Sequence of chain 1.A:
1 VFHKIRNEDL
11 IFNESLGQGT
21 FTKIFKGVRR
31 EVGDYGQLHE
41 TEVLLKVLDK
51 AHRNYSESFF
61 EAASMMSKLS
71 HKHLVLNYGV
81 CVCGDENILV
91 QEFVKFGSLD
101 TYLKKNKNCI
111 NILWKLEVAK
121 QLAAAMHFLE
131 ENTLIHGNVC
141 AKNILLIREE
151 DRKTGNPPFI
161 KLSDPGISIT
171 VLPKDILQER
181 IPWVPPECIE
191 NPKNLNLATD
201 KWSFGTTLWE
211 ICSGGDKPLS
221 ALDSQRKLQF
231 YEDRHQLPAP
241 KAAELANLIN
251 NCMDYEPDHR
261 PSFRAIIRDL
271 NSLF

Binding-site contacts:
Ligand atom F1 contacts residue ILE24 of chain 1.A at 3.5 Å.
Ligand atom C1 contacts residue LEU44 of chain 1.A at 3.6 Å (hydrophobic).
Ligand atom C8 contacts residue LYS95 of chain 1.A at 3.4 Å.
Ligand atom N1 contacts residue GLU92 of chain 1.A at 3.0 Å (salt-bridge).
Ligand atom N3 contacts residue VAL94 of chain 1.A at 2.6 Å (h-bond).
Ligand atom C8 contacts residue VAL94 of chain 1.A at 3.1 Å (hydrophobic).
Ligand atom C5 contacts residue LEU16 of chain 1.A at 3.6 Å (hydrophobic).
Ligand atom C3 contacts residue VAL94 of chain 1.A at 3.4 Å (hydrophobic).
Ligand atom C14 contacts residue SER98 of chain 1.A at 3.6 Å.
Ligand atom C3 contacts residue PHE93 of chain 1.A at 3.8 Å (hydrophobic).
Ligand atom O3 contacts residue LEU44 of chain 1.A at 3.4 Å.
Ligand atom C2 contacts residue VAL94 of chain 1.A at 3.7 Å (hydrophobic).
Ligand atom N1 contacts residue LEU145 of chain 1.A at 3.4 Å.
Ligand atom O2 contacts residue LEU16 of chain 1.A at 3.7 Å.
Ligand atom N2 contacts residue VAL94 of chain 1.A at 3.1 Å (h-bond).
Ligand atom C1 contacts residue GLU92 of chain 1.A at 3.8 Å.
Ligand atom O3 contacts residue SER163 of chain 1.A at 3.3 Å (h-bond).
Ligand atom F2 contacts residue SER163 of chain 1.A at 3.6 Å.
Ligand atom C9 contacts residue LEU145 of chain 1.A at 3.7 Å (hydrophobic).
Ligand atom C13 contacts residue SER98 of chain 1.A at 3.8 Å.
Ligand atom F1 contacts residue LEU44 of chain 1.A at 3.2 Å.
Ligand atom C7 contacts residue LYS95 of chain 1.A at 3.7 Å.
Ligand atom C1 contacts residue LEU145 of chain 1.A at 3.4 Å (hydrophobic).
Ligand atom N3 contacts residue PHE93 of chain 1.A at 3.7 Å.
Ligand atom C7 contacts residue GLY97 of chain 1.A at 3.5 Å.
Ligand atom N6 contacts residue LEU145 of chain 1.A at 3.3 Å.
Ligand atom C3 contacts residue GLY97 of chain 1.A at 3.4 Å.
Ligand atom F2 contacts residue ASN143 of chain 1.A at 3.5 Å.
Ligand atom N5 contacts residue LEU44 of chain 1.A at 3.7 Å.
Ligand atom O3 contacts residue LEU145 of chain 1.A at 3.6 Å.
Ligand atom C8 contacts residue GLY97 of chain 1.A at 3.2 Å.
Ligand atom C9 contacts residue LEU44 of chain 1.A at 3.7 Å (hydrophobic).
Ligand atom C8 contacts residue PHE93 of chain 1.A at 3.8 Å (hydrophobic).
Ligand atom N6 contacts residue LEU44 of chain 1.A at 3.5 Å.
Ligand atom N1 contacts residue LEU44 of chain 1.A at 3.5 Å.
Ligand atom C4 contacts residue LEU16 of chain 1.A at 3.8 Å (hydrophobic).
Ligand atom C14 contacts residue LYS142 of chain 1.A at 3.5 Å.
Ligand atom C2 contacts residue LEU145 of chain 1.A at 3.6 Å (hydrophobic).
Ligand atom F2 contacts residue LYS142 of chain 1.A at 3.5 Å.
Ligand atom N5 contacts residue LEU145 of chain 1.A at 3.2 Å.

The protein below binds the small molecule below.
Small molecule (SMILES): Nc1nc(Nc2ccc(S(N)(=O)=O)cc2)nn1C(=O)c1c(F)cccc1F